Sequence of chain 1.G:
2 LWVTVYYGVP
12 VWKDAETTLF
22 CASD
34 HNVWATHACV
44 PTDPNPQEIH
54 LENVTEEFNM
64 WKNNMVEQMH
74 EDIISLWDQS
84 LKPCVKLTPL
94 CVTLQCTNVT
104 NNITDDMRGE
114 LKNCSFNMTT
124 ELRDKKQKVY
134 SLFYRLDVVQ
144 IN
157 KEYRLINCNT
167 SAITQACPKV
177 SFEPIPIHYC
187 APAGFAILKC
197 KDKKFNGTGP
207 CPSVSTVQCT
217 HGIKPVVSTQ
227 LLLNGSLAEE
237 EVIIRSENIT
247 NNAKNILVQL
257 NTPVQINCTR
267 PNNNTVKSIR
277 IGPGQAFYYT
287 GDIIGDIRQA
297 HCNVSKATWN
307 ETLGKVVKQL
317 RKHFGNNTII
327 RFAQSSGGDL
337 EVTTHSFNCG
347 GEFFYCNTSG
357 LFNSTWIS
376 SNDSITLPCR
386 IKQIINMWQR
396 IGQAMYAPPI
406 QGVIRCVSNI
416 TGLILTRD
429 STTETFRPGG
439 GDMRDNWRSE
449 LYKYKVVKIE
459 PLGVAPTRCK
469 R

A protein and the small-molecule ligand that binds it are described below.
Small molecule (SMILES): CC(=O)N[C@@H]1[C@@H](O)[C@H](O)[C@@H](CO)O[C@H]1O

Binding-site contacts:
Ligand atom C8 contacts residue GLN98 of chain 1.G at 3.3 Å.
Ligand atom C1 contacts residue ASN120 of chain 1.G at 1.5 Å.
Ligand atom N2 contacts residue GLN98 of chain 1.G at 4.0 Å.
Ligand atom C8 contacts residue SER118 of chain 1.G at 3.4 Å.
Ligand atom C4 contacts residue ASN120 of chain 1.G at 4.3 Å.
Ligand atom N2 contacts residue ASN120 of chain 1.G at 3.1 Å (h-bond).
Ligand atom C2 contacts residue ASN120 of chain 1.G at 2.5 Å.
Ligand atom C7 contacts residue ASN120 of chain 1.G at 3.3 Å.
Ligand atom C3 contacts residue ASN120 of chain 1.G at 3.9 Å.
Ligand atom O7 contacts residue PHE119 of chain 1.G at 4.1 Å.
Ligand atom C8 contacts residue LYS131 of chain 1.G at 3.9 Å.
Ligand atom O5 contacts residue ASN120 of chain 1.G at 2.4 Å (h-bond).
Ligand atom N2 contacts residue LYS131 of chain 1.G at 4.4 Å.
Ligand atom O3 contacts residue GLN98 of chain 1.G at 3.6 Å (h-bond).
Ligand atom O7 contacts residue ASN120 of chain 1.G at 3.4 Å (h-bond).
Ligand atom C8 contacts residue PHE119 of chain 1.G at 3.6 Å (hydrophobic).
Ligand atom C7 contacts residue PHE119 of chain 1.G at 4.3 Å (hydrophobic).
Ligand atom C8 contacts residue ASN120 of chain 1.G at 3.8 Å.
Ligand atom C7 contacts residue GLN98 of chain 1.G at 3.7 Å.
Ligand atom O7 contacts residue GLN98 of chain 1.G at 3.9 Å.
Ligand atom C5 contacts residue ASN120 of chain 1.G at 3.8 Å.